Binding-site contacts:
Ligand atom O1 contacts residue ASN69 of chain 25.D at 2.1 Å (h-bond).
Ligand atom C2 contacts residue ASN69 of chain 25.D at 4.2 Å.
Ligand atom C1 contacts residue VAL31 of chain 25.D at 4.3 Å (hydrophobic).
Ligand atom C6 contacts residue MET33 of chain 25.D at 3.5 Å (hydrophobic).
Ligand atom C3 contacts residue VAL31 of chain 25.D at 3.0 Å (hydrophobic).
Ligand atom O1 contacts residue MET33 of chain 25.D at 3.9 Å.
Ligand atom C2 contacts residue VAL31 of chain 25.D at 4.0 Å (hydrophobic).
Ligand atom C8 contacts residue SER70 of chain 25.D at 3.7 Å.
Ligand atom O3 contacts residue VAL31 of chain 25.D at 3.6 Å.
Ligand atom C5 contacts residue NAG1 of chain 25.X at 4.4 Å.
Ligand atom C5 contacts residue ASN69 of chain 25.D at 3.7 Å.
Ligand atom O4 contacts residue NAG1 of chain 25.X at 3.0 Å.
Ligand atom C6 contacts residue LEU24 of chain 25.D at 4.5 Å (hydrophobic).
Ligand atom N2 contacts residue ASN69 of chain 25.D at 4.3 Å.
Ligand atom C4 contacts residue NAG1 of chain 25.X at 3.2 Å.
Ligand atom O6 contacts residue NAG1 of chain 25.X at 3.0 Å.
Ligand atom O5 contacts residue MET33 of chain 25.D at 4.2 Å.
Ligand atom C7 contacts residue SER70 of chain 25.D at 4.4 Å.
Ligand atom C5 contacts residue VAL31 of chain 25.D at 4.2 Å (hydrophobic).
Ligand atom O5 contacts residue ASN69 of chain 25.D at 2.8 Å (h-bond).
Ligand atom O4 contacts residue VAL31 of chain 25.D at 3.3 Å.
Ligand atom N2 contacts residue VAL31 of chain 25.D at 4.0 Å.
Ligand atom C6 contacts residue ASN69 of chain 25.D at 4.4 Å.
Ligand atom C7 contacts residue ASN69 of chain 25.D at 3.8 Å.
Ligand atom O1 contacts residue VAL31 of chain 25.D at 3.4 Å (h-bond).
Ligand atom C6 contacts residue NAG1 of chain 25.X at 4.3 Å.
Ligand atom C4 contacts residue VAL31 of chain 25.D at 3.8 Å (hydrophobic).
Ligand atom C5 contacts residue MET33 of chain 25.D at 3.7 Å (hydrophobic).
Ligand atom C8 contacts residue ARG57 of chain 25.D at 4.2 Å.
Ligand atom C1 contacts residue ASN69 of chain 25.D at 2.7 Å.
Ligand atom O3 contacts residue NAG1 of chain 25.X at 2.6 Å (h-bond).
Ligand atom O7 contacts residue ASN69 of chain 25.D at 3.8 Å.
Ligand atom C3 contacts residue NAG1 of chain 25.X at 3.7 Å.
Ligand atom O1 contacts residue SER70 of chain 25.D at 4.2 Å.
Ligand atom C8 contacts residue ASN69 of chain 25.D at 3.4 Å.

A protein and the small-molecule ligand that binds it are described below.
Small molecule (SMILES): CC(=O)N[C@@H]1[C@@H](O)[C@H](O)[C@@H](CO)O[C@H]1O

Sequence of chain 25.D:
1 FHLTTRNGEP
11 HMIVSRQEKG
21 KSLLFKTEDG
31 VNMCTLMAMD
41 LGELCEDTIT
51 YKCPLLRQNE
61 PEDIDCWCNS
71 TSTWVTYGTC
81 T